Binding-site contacts:
Ligand atom C4 contacts residue ASN96 of chain 1.F at 4.2 Å.
Ligand atom C8 contacts residue NAG1 of chain 1.K at 4.3 Å.
Ligand atom C7 contacts residue ASN77 of chain 1.F at 3.8 Å.
Ligand atom O7 contacts residue ASN77 of chain 1.F at 3.4 Å (h-bond).
Ligand atom C1 contacts residue GLY75 of chain 1.F at 3.9 Å.
Ligand atom C7 contacts residue GLY75 of chain 1.F at 2.9 Å.
Ligand atom C1 contacts residue ASN96 of chain 1.F at 1.4 Å.
Ligand atom C5 contacts residue ASN96 of chain 1.F at 3.5 Å.
Ligand atom C2 contacts residue GLY75 of chain 1.F at 3.8 Å.
Ligand atom C3 contacts residue ASN96 of chain 1.F at 3.8 Å.
Ligand atom O7 contacts residue ASN96 of chain 1.F at 3.4 Å (h-bond).
Ligand atom C7 contacts residue ASN96 of chain 1.F at 3.5 Å.
Ligand atom C8 contacts residue LYS76 of chain 1.F at 4.0 Å.
Ligand atom C2 contacts residue ASN96 of chain 1.F at 2.6 Å.
Ligand atom N2 contacts residue GLY75 of chain 1.F at 2.6 Å (h-bond).
Ligand atom C8 contacts residue ASN77 of chain 1.F at 3.7 Å.
Ligand atom O7 contacts residue NAG1 of chain 1.K at 3.4 Å.
Ligand atom C8 contacts residue GLY75 of chain 1.F at 2.5 Å.
Ligand atom O7 contacts residue GLY75 of chain 1.F at 4.0 Å.
Ligand atom N2 contacts residue ASN96 of chain 1.F at 3.1 Å (h-bond).
Ligand atom C7 contacts residue NAG1 of chain 1.K at 4.3 Å.
Ligand atom O5 contacts residue ASN96 of chain 1.F at 2.2 Å (h-bond).
Ligand atom C3 contacts residue GLY75 of chain 1.F at 4.4 Å.

A protein and the small-molecule ligand that binds it are described below.
Small molecule (SMILES): CC(=O)N[C@H]1[C@H](O[C@H]2[C@H](O)[C@@H](NC(C)=O)CO[C@@H]2CO)O[C@H](CO)[C@@H](O[C@@H]2O[C@H](CO)[C@@H](O)[C@H](O)[C@@H]2O)[C@@H]1O

Sequence of chain 1.F:
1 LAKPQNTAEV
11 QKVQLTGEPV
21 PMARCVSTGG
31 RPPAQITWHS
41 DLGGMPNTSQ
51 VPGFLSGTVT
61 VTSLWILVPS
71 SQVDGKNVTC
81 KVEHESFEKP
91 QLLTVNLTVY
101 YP